Sequence of chain 1.A:
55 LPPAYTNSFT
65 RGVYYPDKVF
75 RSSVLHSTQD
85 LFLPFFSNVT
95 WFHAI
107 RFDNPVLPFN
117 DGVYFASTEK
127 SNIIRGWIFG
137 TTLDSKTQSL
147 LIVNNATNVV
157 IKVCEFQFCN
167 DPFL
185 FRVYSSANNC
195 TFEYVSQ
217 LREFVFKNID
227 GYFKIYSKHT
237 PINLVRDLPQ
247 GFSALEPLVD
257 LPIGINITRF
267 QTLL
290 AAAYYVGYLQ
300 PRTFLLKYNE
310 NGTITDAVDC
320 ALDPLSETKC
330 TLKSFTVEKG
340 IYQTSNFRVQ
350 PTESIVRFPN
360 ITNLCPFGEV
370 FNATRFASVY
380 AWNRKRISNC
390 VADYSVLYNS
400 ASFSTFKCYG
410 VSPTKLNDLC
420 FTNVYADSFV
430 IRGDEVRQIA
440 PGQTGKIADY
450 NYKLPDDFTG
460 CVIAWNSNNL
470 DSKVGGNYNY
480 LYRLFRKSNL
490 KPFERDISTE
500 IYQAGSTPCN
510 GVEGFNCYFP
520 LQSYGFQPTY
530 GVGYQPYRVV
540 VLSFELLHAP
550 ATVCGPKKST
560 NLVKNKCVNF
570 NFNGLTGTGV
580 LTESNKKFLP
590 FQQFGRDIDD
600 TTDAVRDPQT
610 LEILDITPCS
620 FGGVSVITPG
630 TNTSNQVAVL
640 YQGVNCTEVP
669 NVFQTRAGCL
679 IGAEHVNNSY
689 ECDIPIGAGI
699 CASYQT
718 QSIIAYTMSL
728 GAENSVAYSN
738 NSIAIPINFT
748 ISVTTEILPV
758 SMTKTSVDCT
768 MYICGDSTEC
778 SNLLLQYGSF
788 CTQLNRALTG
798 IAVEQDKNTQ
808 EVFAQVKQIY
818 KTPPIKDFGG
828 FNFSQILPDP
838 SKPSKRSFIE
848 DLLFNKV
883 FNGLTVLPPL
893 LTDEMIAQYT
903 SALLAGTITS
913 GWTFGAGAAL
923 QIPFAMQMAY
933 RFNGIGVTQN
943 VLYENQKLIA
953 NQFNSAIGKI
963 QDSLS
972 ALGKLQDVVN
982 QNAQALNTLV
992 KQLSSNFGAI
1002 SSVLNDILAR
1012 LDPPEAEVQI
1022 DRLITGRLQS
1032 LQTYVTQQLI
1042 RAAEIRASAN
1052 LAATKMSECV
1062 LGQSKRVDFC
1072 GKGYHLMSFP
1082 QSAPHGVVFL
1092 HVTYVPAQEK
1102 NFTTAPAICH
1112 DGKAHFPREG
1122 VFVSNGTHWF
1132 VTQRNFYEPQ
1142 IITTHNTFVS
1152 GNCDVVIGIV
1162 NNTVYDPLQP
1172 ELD

Binding-site contacts:
Ligand atom C4 contacts residue ASN745 of chain 1.A at 4.2 Å.
Ligand atom O5 contacts residue ASN745 of chain 1.A at 2.4 Å (h-bond).
Ligand atom C5 contacts residue LEU950 of chain 1.A at 4.3 Å (hydrophobic).
Ligand atom O7 contacts residue ASN745 of chain 1.A at 4.2 Å.
Ligand atom C5 contacts residue ASN745 of chain 1.A at 3.7 Å.
Ligand atom C7 contacts residue ASN745 of chain 1.A at 3.8 Å.
Ligand atom O7 contacts residue LEU950 of chain 1.A at 4.3 Å.
Ligand atom N2 contacts residue ASN745 of chain 1.A at 2.9 Å (h-bond).
Ligand atom C3 contacts residue ASN745 of chain 1.A at 3.8 Å.
Ligand atom C6 contacts residue GLN954 of chain 1.A at 4.4 Å.
Ligand atom C1 contacts residue ASN745 of chain 1.A at 1.4 Å.
Ligand atom C2 contacts residue ASN745 of chain 1.A at 2.5 Å.

The protein below binds the small molecule below.
Small molecule (SMILES): CC(=O)N[C@H]1[C@H](O[C@H]2[C@H](O)[C@@H](NC(C)=O)CO[C@@H]2CO)O[C@H](CO)[C@@H](O)[C@@H]1O